The protein below binds the small molecule below.
Small molecule (SMILES): OC[C@H]1O[C@@](CO)(O[C@H]2O[C@H](CO)[C@@H](O)[C@H](O)[C@H]2O)[C@@H](O)[C@@H]1O

Binding-site contacts:
Ligand atom O4 contacts residue ASN215 of chain 38.A at 3.4 Å (h-bond).
Ligand atom C6 contacts residue LEU103 of chain 38.A at 3.2 Å (hydrophobic).
Ligand atom O3 contacts residue TYR194 of chain 38.A at 3.9 Å.
Ligand atom O1 contacts residue MET195 of chain 38.A at 3.8 Å.
Ligand atom C2 contacts residue MET217 of chain 38.A at 3.5 Å (hydrophobic).
Ligand atom C6 contacts residue THR102 of chain 38.A at 1.9 Å.
Ligand atom O5 contacts residue LEU103 of chain 38.A at 3.3 Å.
Ligand atom C3 contacts residue MET217 of chain 38.A at 3.2 Å (hydrophobic).
Ligand atom O4 contacts residue HIS263 of chain 38.A at 2.6 Å.
Ligand atom O6 contacts residue ILE101 of chain 38.A at 2.1 Å (h-bond).
Ligand atom O5 contacts residue LEU103 of chain 38.A at 3.0 Å (h-bond).
Ligand atom C2 contacts residue TYR193 of chain 38.A at 3.8 Å (hydrophobic).
Ligand atom O6 contacts residue HIS241 of chain 38.A at 4.0 Å.
Ligand atom O3 contacts residue MET217 of chain 38.A at 2.5 Å (h-bond).
Ligand atom O6 contacts residue THR102 of chain 38.A at 2.4 Å.
Ligand atom C4 contacts residue HIS263 of chain 38.A at 3.7 Å.
Ligand atom O2 contacts residue ASN215 of chain 38.A at 3.5 Å.
Ligand atom O6 contacts residue LEU103 of chain 38.A at 3.3 Å.
Ligand atom O4 contacts residue ILE101 of chain 38.A at 4.0 Å.
Ligand atom C5 contacts residue THR102 of chain 38.A at 2.8 Å.
Ligand atom C6 contacts residue LEU103 of chain 38.A at 2.7 Å (hydrophobic).
Ligand atom O3 contacts residue ASN215 of chain 38.A at 2.1 Å.
Ligand atom O5 contacts residue THR102 of chain 38.A at 3.6 Å.
Ligand atom C6 contacts residue HIS241 of chain 38.A at 3.7 Å.
Ligand atom O6 contacts residue LEU103 of chain 38.A at 4.0 Å.
Ligand atom C6 contacts residue ILE101 of chain 38.A at 3.2 Å (hydrophobic).
Ligand atom C3 contacts residue ASN215 of chain 38.A at 3.5 Å.
Ligand atom C5 contacts residue LEU103 of chain 38.A at 3.0 Å (hydrophobic).
Ligand atom C5 contacts residue HIS263 of chain 38.A at 3.9 Å.
Ligand atom O2 contacts residue MET217 of chain 38.A at 3.3 Å (h-bond).
Ligand atom C5 contacts residue LEU103 of chain 38.A at 3.5 Å (hydrophobic).
Ligand atom O4 contacts residue THR102 of chain 38.A at 3.8 Å.
Ligand atom C4 contacts residue ASN215 of chain 38.A at 4.0 Å.
Ligand atom O3 contacts residue ILE101 of chain 38.A at 3.5 Å.
Ligand atom C1 contacts residue MET195 of chain 38.A at 3.2 Å (hydrophobic).
Ligand atom O1 contacts residue TYR194 of chain 38.A at 3.8 Å.
Ligand atom C4 contacts residue THR102 of chain 38.A at 3.9 Å.
Ligand atom O1 contacts residue GLN104 of chain 38.A at 3.9 Å.
Ligand atom O2 contacts residue MET195 of chain 38.A at 3.6 Å.
Ligand atom O2 contacts residue TYR193 of chain 38.A at 3.9 Å.

Sequence of chain 38.A:
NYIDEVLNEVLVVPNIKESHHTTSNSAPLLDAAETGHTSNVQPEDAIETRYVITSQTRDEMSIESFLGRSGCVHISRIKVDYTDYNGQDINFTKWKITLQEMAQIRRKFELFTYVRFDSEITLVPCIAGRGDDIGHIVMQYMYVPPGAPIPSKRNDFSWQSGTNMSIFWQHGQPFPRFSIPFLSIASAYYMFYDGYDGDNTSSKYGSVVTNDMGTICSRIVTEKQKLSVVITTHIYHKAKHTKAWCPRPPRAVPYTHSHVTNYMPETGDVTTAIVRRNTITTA